Sequence of chain 45.F:
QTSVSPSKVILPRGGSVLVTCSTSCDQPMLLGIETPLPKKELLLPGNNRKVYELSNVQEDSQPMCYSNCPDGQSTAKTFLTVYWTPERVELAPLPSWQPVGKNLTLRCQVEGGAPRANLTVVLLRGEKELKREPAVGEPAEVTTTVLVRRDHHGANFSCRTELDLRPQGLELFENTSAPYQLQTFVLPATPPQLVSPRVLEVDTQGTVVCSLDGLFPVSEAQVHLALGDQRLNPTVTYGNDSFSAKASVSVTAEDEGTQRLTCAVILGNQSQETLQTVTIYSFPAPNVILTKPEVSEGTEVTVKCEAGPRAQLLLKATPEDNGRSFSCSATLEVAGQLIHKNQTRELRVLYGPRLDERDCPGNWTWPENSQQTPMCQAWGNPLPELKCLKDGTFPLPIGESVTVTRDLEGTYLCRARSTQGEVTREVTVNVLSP

Binding-site contacts:
Ligand atom C2 contacts residue THR85 of chain 45.F at 4.5 Å.
Ligand atom N2 contacts residue PRO86 of chain 45.F at 3.9 Å.
Ligand atom O3 contacts residue NAG1 of chain 45.K at 3.9 Å.
Ligand atom O4 contacts residue NAG1 of chain 45.K at 2.3 Å (h-bond).
Ligand atom C1 contacts residue THR85 of chain 45.F at 3.8 Å.
Ligand atom N2 contacts residue ASN175 of chain 45.F at 2.9 Å (h-bond).
Ligand atom C1 contacts residue GLU174 of chain 45.F at 4.1 Å.
Ligand atom C4 contacts residue ASN175 of chain 45.F at 4.2 Å.
Ligand atom C5 contacts residue THR85 of chain 45.F at 4.0 Å.
Ligand atom C6 contacts residue NAG1 of chain 45.K at 4.2 Å.
Ligand atom O5 contacts residue ASN175 of chain 45.F at 2.4 Å (h-bond).
Ligand atom O6 contacts residue GLU174 of chain 45.F at 3.8 Å.
Ligand atom O7 contacts residue ASN175 of chain 45.F at 3.5 Å (h-bond).
Ligand atom O5 contacts residue THR85 of chain 45.F at 4.3 Å.
Ligand atom C8 contacts residue ARG88 of chain 45.F at 4.3 Å.
Ligand atom C5 contacts residue NAG1 of chain 45.K at 3.8 Å.
Ligand atom C3 contacts residue THR85 of chain 45.F at 4.3 Å.
Ligand atom C8 contacts residue GLU87 of chain 45.F at 3.6 Å.
Ligand atom O5 contacts residue GLU174 of chain 45.F at 3.5 Å (salt-bridge).
Ligand atom C8 contacts residue ASN175 of chain 45.F at 4.5 Å.
Ligand atom O6 contacts residue PHE173 of chain 45.F at 4.0 Å.
Ligand atom C3 contacts residue NAG1 of chain 45.K at 3.7 Å.
Ligand atom C8 contacts residue PRO86 of chain 45.F at 3.6 Å (hydrophobic).
Ligand atom C4 contacts residue NAG1 of chain 45.K at 3.5 Å.
Ligand atom C3 contacts residue ASN175 of chain 45.F at 3.8 Å.
Ligand atom C1 contacts residue ASN175 of chain 45.F at 1.4 Å.
Ligand atom C7 contacts residue ASN175 of chain 45.F at 3.4 Å.
Ligand atom C7 contacts residue PRO86 of chain 45.F at 4.3 Å (hydrophobic).
Ligand atom C2 contacts residue ASN175 of chain 45.F at 2.4 Å.
Ligand atom O6 contacts residue THR85 of chain 45.F at 4.4 Å.
Ligand atom N2 contacts residue THR85 of chain 45.F at 4.5 Å.
Ligand atom C5 contacts residue ASN175 of chain 45.F at 3.6 Å.

A protein and the small-molecule ligand that binds it are described below.
Small molecule (SMILES): CC(=O)N[C@@H]1[C@@H](O)[C@H](O)[C@@H](CO)O[C@H]1O